Binding-site contacts:
Ligand atom CE2 contacts residue PRO438 of chain 1.OA at 3.7 Å (hydrophobic).
Ligand atom CE1 contacts residue PRO438 of chain 1.OA at 3.8 Å (hydrophobic).
Ligand atom CD2 contacts residue PRO438 of chain 1.OA at 4.4 Å (hydrophobic).
Ligand atom C contacts residue ASN492 of chain 1.OA at 4.0 Å.
Ligand atom CD1 contacts residue ILE434 of chain 1.OA at 4.1 Å (hydrophobic).
Ligand atom CD2 contacts residue ARG442 of chain 1.OA at 3.5 Å.
Ligand atom CA contacts residue ASN492 of chain 1.OA at 3.3 Å.
Ligand atom CA contacts residue ARG442 of chain 1.OA at 3.6 Å.
Ligand atom N contacts residue ASN492 of chain 1.OA at 3.3 Å (h-bond).
Ligand atom CG contacts residue PHE496 of chain 1.OA at 4.0 Å (hydrophobic).
Ligand atom CB contacts residue PHE496 of chain 1.OA at 3.9 Å (hydrophobic).
Ligand atom O contacts residue ASN492 of chain 1.OA at 4.2 Å.
Ligand atom CZ contacts residue PHE496 of chain 1.OA at 3.9 Å (hydrophobic).
Ligand atom CZ contacts residue PRO438 of chain 1.OA at 3.4 Å (hydrophobic).
Ligand atom C contacts residue ARG442 of chain 1.OA at 4.4 Å.
Ligand atom CG contacts residue GLY495 of chain 1.OA at 4.4 Å.
Ligand atom CG contacts residue ASN492 of chain 1.OA at 4.3 Å.
Ligand atom CD1 contacts residue ASN492 of chain 1.OA at 3.9 Å.
Ligand atom CE2 contacts residue ARG442 of chain 1.OA at 3.6 Å.
Ligand atom CD1 contacts residue PHE496 of chain 1.OA at 3.7 Å (hydrophobic).
Ligand atom CE1 contacts residue ILE434 of chain 1.OA at 3.9 Å (hydrophobic).
Ligand atom CE1 contacts residue PHE496 of chain 1.OA at 3.6 Å (hydrophobic).
Ligand atom CB contacts residue ASN492 of chain 1.OA at 3.8 Å.
Ligand atom N contacts residue ARG442 of chain 1.OA at 4.2 Å.
Ligand atom N contacts residue SER491 of chain 1.OA at 4.1 Å.
Ligand atom O contacts residue ARG442 of chain 1.OA at 4.3 Å.
Ligand atom O contacts residue PRO438 of chain 1.OA at 4.0 Å.
Ligand atom CD1 contacts residue PRO438 of chain 1.OA at 4.4 Å (hydrophobic).
Ligand atom CB contacts residue GLY495 of chain 1.OA at 3.9 Å.

Sequence of chain 1.OA:
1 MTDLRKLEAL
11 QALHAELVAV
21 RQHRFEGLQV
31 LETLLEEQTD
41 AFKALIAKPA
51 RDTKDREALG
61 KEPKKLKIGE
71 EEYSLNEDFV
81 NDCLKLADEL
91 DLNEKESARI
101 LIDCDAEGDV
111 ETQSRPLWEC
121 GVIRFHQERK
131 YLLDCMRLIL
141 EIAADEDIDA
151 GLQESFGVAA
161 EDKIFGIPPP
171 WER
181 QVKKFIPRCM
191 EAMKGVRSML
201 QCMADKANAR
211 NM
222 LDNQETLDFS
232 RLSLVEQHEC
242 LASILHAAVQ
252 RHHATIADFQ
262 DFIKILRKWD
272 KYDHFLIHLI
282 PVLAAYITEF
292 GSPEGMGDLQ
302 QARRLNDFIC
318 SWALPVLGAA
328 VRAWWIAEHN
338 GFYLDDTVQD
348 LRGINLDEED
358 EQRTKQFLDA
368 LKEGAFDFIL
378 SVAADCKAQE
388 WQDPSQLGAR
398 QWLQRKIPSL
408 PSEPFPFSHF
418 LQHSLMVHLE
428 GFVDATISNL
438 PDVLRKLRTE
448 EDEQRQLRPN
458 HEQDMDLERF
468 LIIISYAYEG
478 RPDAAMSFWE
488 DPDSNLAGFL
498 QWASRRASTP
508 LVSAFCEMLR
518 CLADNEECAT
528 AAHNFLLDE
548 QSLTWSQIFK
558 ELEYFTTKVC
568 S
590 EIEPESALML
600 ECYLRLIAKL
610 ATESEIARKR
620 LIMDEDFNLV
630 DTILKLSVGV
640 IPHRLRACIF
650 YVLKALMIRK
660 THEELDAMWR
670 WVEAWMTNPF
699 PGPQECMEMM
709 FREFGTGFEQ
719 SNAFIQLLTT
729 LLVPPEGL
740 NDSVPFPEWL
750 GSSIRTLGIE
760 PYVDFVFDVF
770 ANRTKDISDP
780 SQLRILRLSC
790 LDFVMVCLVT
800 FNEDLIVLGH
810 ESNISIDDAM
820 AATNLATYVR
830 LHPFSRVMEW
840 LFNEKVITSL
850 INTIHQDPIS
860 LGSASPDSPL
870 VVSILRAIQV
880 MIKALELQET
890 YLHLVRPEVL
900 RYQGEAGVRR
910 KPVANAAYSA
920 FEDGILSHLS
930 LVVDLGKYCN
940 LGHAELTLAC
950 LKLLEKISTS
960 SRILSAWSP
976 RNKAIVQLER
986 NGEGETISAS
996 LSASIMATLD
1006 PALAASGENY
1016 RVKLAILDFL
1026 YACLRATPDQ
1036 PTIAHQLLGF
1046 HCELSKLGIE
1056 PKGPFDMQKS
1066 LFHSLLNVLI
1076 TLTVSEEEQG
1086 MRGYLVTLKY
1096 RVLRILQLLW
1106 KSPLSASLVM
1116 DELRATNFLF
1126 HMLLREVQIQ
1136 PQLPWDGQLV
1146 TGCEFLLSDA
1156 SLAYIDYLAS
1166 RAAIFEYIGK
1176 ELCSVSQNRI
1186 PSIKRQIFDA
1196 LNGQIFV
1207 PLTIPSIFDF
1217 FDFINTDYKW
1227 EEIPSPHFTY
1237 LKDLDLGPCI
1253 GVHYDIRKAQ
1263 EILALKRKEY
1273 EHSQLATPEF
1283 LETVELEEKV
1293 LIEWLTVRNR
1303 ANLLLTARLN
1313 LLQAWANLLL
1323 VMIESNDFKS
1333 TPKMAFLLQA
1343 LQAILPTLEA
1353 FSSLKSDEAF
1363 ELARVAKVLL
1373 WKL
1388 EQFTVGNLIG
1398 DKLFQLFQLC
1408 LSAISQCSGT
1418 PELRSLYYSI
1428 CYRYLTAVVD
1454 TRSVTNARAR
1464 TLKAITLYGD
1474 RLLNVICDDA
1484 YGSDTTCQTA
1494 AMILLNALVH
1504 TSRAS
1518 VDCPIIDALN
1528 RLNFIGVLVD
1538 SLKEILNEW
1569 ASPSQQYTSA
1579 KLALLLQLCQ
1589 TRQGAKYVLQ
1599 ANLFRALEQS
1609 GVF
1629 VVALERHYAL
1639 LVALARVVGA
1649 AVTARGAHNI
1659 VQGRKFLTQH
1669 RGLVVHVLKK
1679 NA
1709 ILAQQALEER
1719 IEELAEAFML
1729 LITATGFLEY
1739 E

A small-molecule ligand and the protein it binds are described below.
Small molecule (SMILES): N[C@@H](Cc1ccccc1)C(=O)NCC=O